A small-molecule ligand and the protein it binds are described below.
Small molecule (SMILES): CN1CCN(Cc2cn(CC(=O)N3CCOCC3)c3cc(NC(=S)NCCc4c[nH]c5ccccc45)ccc23)CC1

Binding-site contacts:
Ligand atom N contacts residue GLN115 of chain 1.B at 4.0 Å.
Ligand atom CA contacts residue CYS55 of chain 1.B at 3.5 Å (hydrophobic).
Ligand atom CBE contacts residue MET53 of chain 1.B at 3.5 Å (hydrophobic).
Ligand atom NAZ contacts residue MET53 of chain 1.B at 2.8 Å (h-bond).
Ligand atom CAF contacts residue TYR60 of chain 1.B at 3.3 Å (hydrophobic).
Ligand atom CAK contacts residue MET53 of chain 1.B at 3.7 Å (hydrophobic).
Ligand atom CAL contacts residue GLY57 of chain 1.B at 3.9 Å.
Ligand atom CAU contacts residue GLU117 of chain 1.B at 3.5 Å.
Ligand atom CAR contacts residue CYS55 of chain 1.B at 3.8 Å (hydrophobic).
Ligand atom CBG contacts residue GLY57 of chain 1.B at 3.6 Å.
Ligand atom CAL contacts residue GLN115 of chain 1.B at 3.5 Å.
Ligand atom CAR contacts residue ALA54 of chain 1.B at 3.1 Å (hydrophobic).
Ligand atom CBI contacts residue TYR60 of chain 1.B at 3.6 Å (hydrophobic).
Ligand atom CBH contacts residue TYR60 of chain 1.B at 3.8 Å (hydrophobic).
Ligand atom CBJ contacts residue GLY57 of chain 1.B at 3.6 Å.
Ligand atom CAT contacts residue GLU117 of chain 1.B at 3.5 Å.
Ligand atom CAG contacts residue TYR60 of chain 1.B at 3.6 Å (hydrophobic).
Ligand atom NBL contacts residue GLU117 of chain 1.B at 4.0 Å.
Ligand atom CAI contacts residue GLY57 of chain 1.B at 3.9 Å.
Ligand atom CAX contacts residue GLY57 of chain 1.B at 4.1 Å.
Ligand atom CAL contacts residue GLU117 of chain 1.B at 3.4 Å.
Ligand atom CBC contacts residue MET53 of chain 1.B at 3.8 Å (hydrophobic).
Ligand atom CBC contacts residue TYR60 of chain 1.B at 3.5 Å (hydrophobic).
Ligand atom CAX contacts residue GLU117 of chain 1.B at 3.9 Å.
Ligand atom SAC contacts residue TYR60 of chain 1.B at 3.8 Å.
Ligand atom NBM contacts residue GLU117 of chain 1.B at 2.9 Å (salt-bridge).
Ligand atom CBE contacts residue TYR60 of chain 1.B at 3.8 Å (hydrophobic).
Ligand atom CAS contacts residue GLU117 of chain 1.B at 3.4 Å.
Ligand atom NAY contacts residue TYR60 of chain 1.B at 4.0 Å.
Ligand atom N contacts residue GLY57 of chain 1.B at 3.8 Å.
Ligand atom CBG contacts residue GLU117 of chain 1.B at 4.0 Å.
Ligand atom CBK contacts residue GLY57 of chain 1.B at 3.8 Å.
Ligand atom CAV contacts residue GLU117 of chain 1.B at 3.6 Å.
Ligand atom CAH contacts residue TYR60 of chain 1.B at 3.3 Å (hydrophobic).
Ligand atom CAO contacts residue ALA54 of chain 1.B at 3.8 Å (hydrophobic).
Ligand atom SAC contacts residue MET53 of chain 1.B at 4.0 Å.
Ligand atom NAZ contacts residue TYR60 of chain 1.B at 3.4 Å.
Ligand atom CAK contacts residue ALA54 of chain 1.B at 3.9 Å (hydrophobic).
Ligand atom CAD contacts residue TYR60 of chain 1.B at 3.2 Å (hydrophobic).
Ligand atom CAE contacts residue TYR60 of chain 1.B at 3.0 Å (hydrophobic).

Sequence of chain 1.B:
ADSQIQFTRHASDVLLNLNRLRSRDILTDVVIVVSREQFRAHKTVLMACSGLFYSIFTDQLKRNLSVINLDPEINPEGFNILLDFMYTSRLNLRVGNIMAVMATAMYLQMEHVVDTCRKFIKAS